Sequence of chain 1.F:
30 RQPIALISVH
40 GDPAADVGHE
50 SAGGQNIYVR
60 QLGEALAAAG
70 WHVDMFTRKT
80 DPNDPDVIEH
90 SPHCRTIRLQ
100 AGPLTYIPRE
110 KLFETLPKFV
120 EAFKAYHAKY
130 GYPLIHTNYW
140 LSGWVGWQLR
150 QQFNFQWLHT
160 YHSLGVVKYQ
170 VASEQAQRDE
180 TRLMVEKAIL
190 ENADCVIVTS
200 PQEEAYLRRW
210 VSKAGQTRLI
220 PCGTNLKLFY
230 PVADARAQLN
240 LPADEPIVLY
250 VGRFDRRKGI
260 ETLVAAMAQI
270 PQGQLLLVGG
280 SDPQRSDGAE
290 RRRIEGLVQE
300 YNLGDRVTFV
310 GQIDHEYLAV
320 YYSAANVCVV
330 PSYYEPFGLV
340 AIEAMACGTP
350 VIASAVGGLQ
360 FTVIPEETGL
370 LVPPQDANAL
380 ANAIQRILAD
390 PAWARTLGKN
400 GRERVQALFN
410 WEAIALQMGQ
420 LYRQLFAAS

A small-molecule ligand and the protein it binds are described below.
Small molecule (SMILES): O=P(O)(O)OC[C@H]1O[C@@](CO)(O[C@H]2O[C@H](CO)[C@@H](O)[C@H](O)[C@H]2O)[C@@H](O)[C@@H]1O

Binding-site contacts:
Ligand atom O5 contacts residue UDP1 of chain 1.AA at 3.3 Å (h-bond).
Ligand atom C1 contacts residue HIS161 of chain 1.F at 3.1 Å.
Ligand atom O2 contacts residue UDP1 of chain 1.AA at 3.2 Å (h-bond).
Ligand atom O5 contacts residue ARG256 of chain 1.F at 3.3 Å (salt-bridge).
Ligand atom O1 contacts residue ARG252 of chain 1.F at 3.4 Å (salt-bridge).
Ligand atom O3P contacts residue LYS167 of chain 1.F at 3.4 Å (salt-bridge).
Ligand atom O4 contacts residue UDP1 of chain 1.AA at 3.1 Å (h-bond).
Ligand atom O1P contacts residue ARG108 of chain 1.F at 3.3 Å (salt-bridge).
Ligand atom O4 contacts residue PRO335 of chain 1.F at 3.6 Å.
Ligand atom C2 contacts residue UDP1 of chain 1.AA at 3.6 Å.
Ligand atom C6 contacts residue HIS161 of chain 1.F at 3.6 Å.
Ligand atom O4 contacts residue ARG252 of chain 1.F at 2.9 Å (salt-bridge).
Ligand atom C4 contacts residue PRO335 of chain 1.F at 3.3 Å (hydrophobic).
Ligand atom C1 contacts residue GLY53 of chain 1.F at 3.5 Å.
Ligand atom O5 contacts residue HIS161 of chain 1.F at 3.3 Å (h-bond).
Ligand atom C5 contacts residue ARG252 of chain 1.F at 3.3 Å.
Ligand atom O2P contacts residue SER162 of chain 1.F at 3.0 Å.
Ligand atom C3 contacts residue UDP1 of chain 1.AA at 3.6 Å.
Ligand atom O3P contacts residue ARG256 of chain 1.F at 3.2 Å (salt-bridge).
Ligand atom C1 contacts residue UDP1 of chain 1.AA at 2.9 Å.
Ligand atom O2 contacts residue UDP1 of chain 1.AA at 2.9 Å (h-bond).
Ligand atom O3 contacts residue GLU334 of chain 1.F at 2.7 Å (salt-bridge).
Ligand atom O4 contacts residue PHE336 of chain 1.F at 2.6 Å (h-bond).
Ligand atom O3 contacts residue GLN54 of chain 1.F at 3.0 Å (h-bond).
Ligand atom C1 contacts residue GLY52 of chain 1.F at 3.1 Å.
Ligand atom O3P contacts residue TYR333 of chain 1.F at 2.6 Å (h-bond).
Ligand atom O2P contacts residue TYR333 of chain 1.F at 2.7 Å (h-bond).
Ligand atom O4 contacts residue HIS39 of chain 1.F at 3.6 Å.
Ligand atom O1P contacts residue TYR138 of chain 1.F at 3.4 Å (h-bond).
Ligand atom O3P contacts residue ARG108 of chain 1.F at 3.5 Å (salt-bridge).
Ligand atom O1 contacts residue GLY52 of chain 1.F at 2.8 Å.
Ligand atom O5 contacts residue ARG252 of chain 1.F at 3.4 Å (salt-bridge).
Ligand atom O6 contacts residue ARG108 of chain 1.F at 3.5 Å (salt-bridge).
Ligand atom O2 contacts residue ARG256 of chain 1.F at 2.8 Å (salt-bridge).
Ligand atom O1P contacts residue LYS167 of chain 1.F at 3.3 Å (salt-bridge).
Ligand atom O6 contacts residue HIS161 of chain 1.F at 2.3 Å (h-bond).
Ligand atom O3 contacts residue PRO335 of chain 1.F at 3.3 Å (h-bond).
Ligand atom C2 contacts residue HIS161 of chain 1.F at 3.1 Å.
Ligand atom C5 contacts residue ARG256 of chain 1.F at 3.6 Å.
Ligand atom P contacts residue TYR333 of chain 1.F at 3.2 Å.